Sequence of chain 1.F:
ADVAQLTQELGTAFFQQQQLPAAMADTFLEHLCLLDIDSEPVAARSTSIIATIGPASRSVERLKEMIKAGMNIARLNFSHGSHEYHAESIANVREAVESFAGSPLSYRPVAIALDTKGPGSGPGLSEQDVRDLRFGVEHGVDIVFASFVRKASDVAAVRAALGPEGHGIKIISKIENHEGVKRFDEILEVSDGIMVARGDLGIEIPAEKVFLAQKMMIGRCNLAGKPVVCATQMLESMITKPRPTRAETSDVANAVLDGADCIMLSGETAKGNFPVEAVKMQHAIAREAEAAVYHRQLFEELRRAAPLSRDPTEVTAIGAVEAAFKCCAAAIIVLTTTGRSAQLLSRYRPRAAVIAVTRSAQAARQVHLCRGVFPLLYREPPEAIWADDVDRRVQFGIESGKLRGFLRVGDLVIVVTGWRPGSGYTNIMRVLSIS

A small-molecule ligand and the protein it binds are described below.
Small molecule (SMILES): O=C([O-])C(=O)[O-]

Binding-site contacts:
Ligand atom O3 contacts residue ARG210 of chain 1.F at 3.6 Å.
Ligand atom O3 contacts residue ASP212 of chain 1.F at 3.8 Å.
Ligand atom O1 contacts residue ASP212 of chain 1.F at 2.8 Å (salt-bridge).
Ligand atom O1 contacts residue GLU188 of chain 1.F at 2.9 Å (salt-bridge).
Ligand atom O3 contacts residue THR244 of chain 1.F at 2.6 Å (h-bond).
Ligand atom C1 contacts residue GLY211 of chain 1.F at 3.7 Å.
Ligand atom C1 contacts residue THR244 of chain 1.F at 3.6 Å.
Ligand atom C2 contacts residue MG1 of chain 1.IA at 2.9 Å.
Ligand atom O3 contacts residue ALA209 of chain 1.F at 3.5 Å.
Ligand atom C2 contacts residue ALA209 of chain 1.F at 3.8 Å (hydrophobic).
Ligand atom O1 contacts residue MG1 of chain 1.IA at 2.2 Å.
Ligand atom O4 contacts residue MET276 of chain 1.F at 4.2 Å.
Ligand atom O4 contacts residue ARG87 of chain 1.F at 4.1 Å.
Ligand atom C1 contacts residue ASP212 of chain 1.F at 3.8 Å.
Ligand atom O1 contacts residue ALA209 of chain 1.F at 3.9 Å.
Ligand atom O2 contacts residue GLU188 of chain 1.F at 3.1 Å (salt-bridge).
Ligand atom O2 contacts residue LYS186 of chain 1.F at 2.8 Å (salt-bridge).
Ligand atom O3 contacts residue MG1 of chain 1.IA at 4.2 Å.
Ligand atom O2 contacts residue MG1 of chain 1.IA at 2.0 Å.
Ligand atom C1 contacts residue MG1 of chain 1.IA at 3.0 Å.
Ligand atom O4 contacts residue MG1 of chain 1.IA at 4.1 Å.
Ligand atom O4 contacts residue LYS186 of chain 1.F at 3.6 Å.
Ligand atom O1 contacts residue GLY211 of chain 1.F at 3.7 Å.
Ligand atom O3 contacts residue GLY211 of chain 1.F at 2.8 Å (h-bond).
Ligand atom C1 contacts residue GLU188 of chain 1.F at 3.6 Å.
Ligand atom C2 contacts residue THR244 of chain 1.F at 4.0 Å.
Ligand atom C1 contacts residue ARG210 of chain 1.F at 4.4 Å.
Ligand atom C2 contacts residue GLU188 of chain 1.F at 3.8 Å.
Ligand atom O4 contacts residue THR244 of chain 1.F at 3.5 Å (h-bond).
Ligand atom O4 contacts residue ALA209 of chain 1.F at 4.1 Å.
Ligand atom C1 contacts residue ALA209 of chain 1.F at 3.6 Å (hydrophobic).
Ligand atom O4 contacts residue MET207 of chain 1.F at 4.2 Å.
Ligand atom O2 contacts residue ASP212 of chain 1.F at 4.0 Å.
Ligand atom C2 contacts residue LYS186 of chain 1.F at 3.6 Å.
Ligand atom O2 contacts residue ALA209 of chain 1.F at 4.2 Å.